Sequence of chain 1.A:
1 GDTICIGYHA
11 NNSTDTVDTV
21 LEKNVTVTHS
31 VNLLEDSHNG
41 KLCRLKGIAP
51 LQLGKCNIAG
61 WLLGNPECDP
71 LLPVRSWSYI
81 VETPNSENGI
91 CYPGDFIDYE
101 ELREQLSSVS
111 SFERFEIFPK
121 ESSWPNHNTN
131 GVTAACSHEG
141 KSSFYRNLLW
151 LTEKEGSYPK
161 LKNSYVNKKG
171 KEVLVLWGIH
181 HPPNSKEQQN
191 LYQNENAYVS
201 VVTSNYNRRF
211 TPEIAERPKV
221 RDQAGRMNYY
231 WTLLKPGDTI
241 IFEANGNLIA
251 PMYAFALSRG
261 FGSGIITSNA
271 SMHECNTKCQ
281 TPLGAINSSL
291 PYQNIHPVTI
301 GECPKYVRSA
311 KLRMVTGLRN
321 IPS

A small-molecule ligand and the protein it binds are described below.
Small molecule (SMILES): CC(=O)N[C@H]1[C@H](O[C@H]2[C@H](O)[C@@H](NC(C)=O)CO[C@@H]2CO)O[C@H](CO)[C@@H](O)[C@@H]1O

Binding-site contacts:
Ligand atom C4 contacts residue ASN287 of chain 1.A at 4.2 Å.
Ligand atom O7 contacts residue ASN287 of chain 1.A at 3.6 Å.
Ligand atom N2 contacts residue ASN287 of chain 1.A at 2.9 Å (h-bond).
Ligand atom C3 contacts residue ASN287 of chain 1.A at 3.8 Å.
Ligand atom C2 contacts residue ASN287 of chain 1.A at 2.5 Å.
Ligand atom C5 contacts residue ASN287 of chain 1.A at 3.7 Å.
Ligand atom O5 contacts residue ASN287 of chain 1.A at 2.4 Å (h-bond).
Ligand atom C8 contacts residue ASN287 of chain 1.A at 4.5 Å.
Ligand atom C8 contacts residue ASN276 of chain 1.A at 4.4 Å.
Ligand atom C7 contacts residue ASN287 of chain 1.A at 3.4 Å.
Ligand atom C1 contacts residue ASN287 of chain 1.A at 1.4 Å.